Sequence of chain 1.B:
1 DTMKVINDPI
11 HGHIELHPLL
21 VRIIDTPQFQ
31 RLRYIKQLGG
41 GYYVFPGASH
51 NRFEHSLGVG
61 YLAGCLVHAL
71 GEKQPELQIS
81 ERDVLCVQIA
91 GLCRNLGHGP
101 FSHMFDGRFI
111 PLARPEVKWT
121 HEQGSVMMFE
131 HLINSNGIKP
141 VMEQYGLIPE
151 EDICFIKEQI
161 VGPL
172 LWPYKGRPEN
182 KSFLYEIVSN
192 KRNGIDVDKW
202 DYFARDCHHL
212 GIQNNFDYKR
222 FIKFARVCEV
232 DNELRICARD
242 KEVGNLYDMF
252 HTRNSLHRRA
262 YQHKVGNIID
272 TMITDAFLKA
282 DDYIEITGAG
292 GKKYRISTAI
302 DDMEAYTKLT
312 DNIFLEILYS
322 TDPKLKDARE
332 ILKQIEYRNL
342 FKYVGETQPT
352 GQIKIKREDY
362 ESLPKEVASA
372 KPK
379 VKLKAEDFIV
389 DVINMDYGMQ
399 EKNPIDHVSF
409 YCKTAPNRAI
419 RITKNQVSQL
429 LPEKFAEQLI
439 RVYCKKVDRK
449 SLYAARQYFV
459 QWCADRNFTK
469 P

Binding-site contacts:
Ligand atom N1 contacts residue ARG221 of chain 1.B at 3.9 Å.
Ligand atom O3G contacts residue ARG240 of chain 1.B at 2.8 Å (salt-bridge).
Ligand atom O1G contacts residue LYS242 of chain 1.B at 3.9 Å.
Ligand atom C4' contacts residue ARG221 of chain 1.B at 4.1 Å.
Ligand atom C1' contacts residue ARG221 of chain 1.B at 3.9 Å.
Ligand atom O2A contacts residue ARG221 of chain 1.B at 3.8 Å.
Ligand atom PA contacts residue LYS242 of chain 1.B at 3.7 Å.
Ligand atom C5' contacts residue ARG221 of chain 1.B at 4.0 Å.
Ligand atom PG contacts residue LYS242 of chain 1.B at 4.3 Å.
Ligand atom C2 contacts residue ARG221 of chain 1.B at 4.2 Å.
Ligand atom O1A contacts residue PHE225 of chain 1.B at 4.0 Å.
Ligand atom O1A contacts residue LYS242 of chain 1.B at 3.0 Å.
Ligand atom O1B contacts residue LYS242 of chain 1.B at 4.1 Å.
Ligand atom C5 contacts residue ARG221 of chain 1.B at 3.3 Å.
Ligand atom O3B contacts residue LYS242 of chain 1.B at 3.5 Å.
Ligand atom C4 contacts residue ARG221 of chain 1.B at 3.3 Å.
Ligand atom PG contacts residue ARG240 of chain 1.B at 3.7 Å.
Ligand atom O5' contacts residue ARG221 of chain 1.B at 4.3 Å.
Ligand atom N6 contacts residue ARG221 of chain 1.B at 3.9 Å.
Ligand atom O3A contacts residue LYS242 of chain 1.B at 4.1 Å.
Ligand atom C6 contacts residue ARG221 of chain 1.B at 3.6 Å.
Ligand atom O4' contacts residue ARG221 of chain 1.B at 3.1 Å (salt-bridge).
Ligand atom O1A contacts residue ARG221 of chain 1.B at 3.0 Å (salt-bridge).
Ligand atom O3G contacts residue LYS411 of chain 1.B at 3.2 Å.
Ligand atom N3 contacts residue ARG221 of chain 1.B at 3.8 Å.
Ligand atom C8 contacts residue ARG221 of chain 1.B at 3.4 Å.
Ligand atom N7 contacts residue ARG221 of chain 1.B at 3.1 Å (salt-bridge).
Ligand atom C6 contacts residue ASN246 of chain 1.B at 4.2 Å.
Ligand atom PG contacts residue LYS411 of chain 1.B at 3.6 Å.
Ligand atom O3B contacts residue ARG240 of chain 1.B at 4.4 Å.
Ligand atom PB contacts residue LYS242 of chain 1.B at 4.3 Å.
Ligand atom O1G contacts residue LYS411 of chain 1.B at 3.7 Å.
Ligand atom N9 contacts residue ARG221 of chain 1.B at 3.4 Å (salt-bridge).
Ligand atom O2G contacts residue LYS411 of chain 1.B at 2.9 Å (salt-bridge).
Ligand atom N6 contacts residue ASN246 of chain 1.B at 3.0 Å (h-bond).
Ligand atom O2A contacts residue LYS242 of chain 1.B at 3.8 Å.
Ligand atom O1G contacts residue ARG240 of chain 1.B at 2.9 Å (salt-bridge).
Ligand atom O3G contacts residue LYS242 of chain 1.B at 4.3 Å.
Ligand atom PA contacts residue ARG221 of chain 1.B at 3.8 Å.

This protein binds this small molecule.
Small molecule (SMILES): Nc1ncnc2c1ncn2[C@H]1C[C@H](O)[C@@H](CO[P](=O)(O)O[P](=O)(O)OP(=O)(O)O)O1